This small molecule binds to this protein.
Small molecule (SMILES): C[C@]12CC[C@@H]3c4ccc(O)cc4CC[C@H]3[C@@H]1CC[C@@H]2O

Sequence of chain 1.C:
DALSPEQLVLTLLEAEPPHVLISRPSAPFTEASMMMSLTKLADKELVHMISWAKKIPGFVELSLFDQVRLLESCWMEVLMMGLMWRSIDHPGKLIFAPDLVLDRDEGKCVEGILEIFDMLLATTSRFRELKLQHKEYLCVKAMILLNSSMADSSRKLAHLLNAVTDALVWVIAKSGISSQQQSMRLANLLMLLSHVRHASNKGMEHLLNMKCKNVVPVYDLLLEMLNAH

Binding-site contacts:
Ligand atom C4 contacts residue PHE96 of chain 1.C at 4.1 Å (hydrophobic).
Ligand atom C17 contacts residue ILE113 of chain 1.C at 4.0 Å (hydrophobic).
Ligand atom C4 contacts residue LEU83 of chain 1.C at 4.0 Å (hydrophobic).
Ligand atom C18 contacts residue GLY212 of chain 1.C at 3.6 Å.
Ligand atom O17 contacts residue LEU216 of chain 1.C at 3.5 Å.
Ligand atom C3 contacts residue LEU79 of chain 1.C at 3.8 Å (hydrophobic).
Ligand atom C1 contacts residue ALA42 of chain 1.C at 4.1 Å (hydrophobic).
Ligand atom C15 contacts residue GLY212 of chain 1.C at 4.1 Å.
Ligand atom C6 contacts residue LEU83 of chain 1.C at 3.9 Å (hydrophobic).
Ligand atom C12 contacts residue LEU38 of chain 1.C at 3.9 Å (hydrophobic).
Ligand atom C17 contacts residue HIS215 of chain 1.C at 3.5 Å.
Ligand atom C16 contacts residue GLY212 of chain 1.C at 3.9 Å.
Ligand atom C18 contacts residue MET76 of chain 1.C at 3.5 Å (hydrophobic).
Ligand atom O3 contacts residue ARG86 of chain 1.C at 3.2 Å (salt-bridge).
Ligand atom C18 contacts residue LEU216 of chain 1.C at 3.9 Å (hydrophobic).
Ligand atom O3 contacts residue GLU45 of chain 1.C at 2.6 Å (salt-bridge).
Ligand atom C2 contacts residue LEU41 of chain 1.C at 3.8 Å (hydrophobic).
Ligand atom O3 contacts residue LEU79 of chain 1.C at 3.5 Å (h-bond).
Ligand atom C7 contacts residue PHE96 of chain 1.C at 4.0 Å (hydrophobic).
Ligand atom C1 contacts residue LEU38 of chain 1.C at 3.7 Å (hydrophobic).
Ligand atom C3 contacts residue PHE96 of chain 1.C at 4.1 Å (hydrophobic).
Ligand atom C5 contacts residue PHE96 of chain 1.C at 3.7 Å (hydrophobic).
Ligand atom C10 contacts residue PHE96 of chain 1.C at 3.7 Å (hydrophobic).
Ligand atom O17 contacts residue MET35 of chain 1.C at 3.6 Å.
Ligand atom C4 contacts residue LEU79 of chain 1.C at 3.7 Å (hydrophobic).
Ligand atom C16 contacts residue HIS215 of chain 1.C at 3.4 Å.
Ligand atom C7 contacts residue MET80 of chain 1.C at 3.9 Å (hydrophobic).
Ligand atom O17 contacts residue HIS215 of chain 1.C at 2.8 Å (h-bond).
Ligand atom C6 contacts residue MET80 of chain 1.C at 3.6 Å (hydrophobic).
Ligand atom C3 contacts residue GLU45 of chain 1.C at 3.3 Å.
Ligand atom O17 contacts residue GLY212 of chain 1.C at 3.9 Å.
Ligand atom C2 contacts residue PHE96 of chain 1.C at 4.0 Å (hydrophobic).
Ligand atom C2 contacts residue GLU45 of chain 1.C at 3.2 Å.
Ligand atom C1 contacts residue PHE96 of chain 1.C at 4.0 Å (hydrophobic).
Ligand atom C11 contacts residue LEU38 of chain 1.C at 3.9 Å (hydrophobic).
Ligand atom C7 contacts residue LEU120 of chain 1.C at 4.0 Å (hydrophobic).
Ligand atom C6 contacts residue PHE96 of chain 1.C at 4.1 Å (hydrophobic).
Ligand atom C15 contacts residue ILE116 of chain 1.C at 3.9 Å (hydrophobic).
Ligand atom C16 contacts residue ILE113 of chain 1.C at 4.0 Å (hydrophobic).
Ligand atom C9 contacts residue PHE96 of chain 1.C at 4.0 Å (hydrophobic).